Sequence of chain 1.D:
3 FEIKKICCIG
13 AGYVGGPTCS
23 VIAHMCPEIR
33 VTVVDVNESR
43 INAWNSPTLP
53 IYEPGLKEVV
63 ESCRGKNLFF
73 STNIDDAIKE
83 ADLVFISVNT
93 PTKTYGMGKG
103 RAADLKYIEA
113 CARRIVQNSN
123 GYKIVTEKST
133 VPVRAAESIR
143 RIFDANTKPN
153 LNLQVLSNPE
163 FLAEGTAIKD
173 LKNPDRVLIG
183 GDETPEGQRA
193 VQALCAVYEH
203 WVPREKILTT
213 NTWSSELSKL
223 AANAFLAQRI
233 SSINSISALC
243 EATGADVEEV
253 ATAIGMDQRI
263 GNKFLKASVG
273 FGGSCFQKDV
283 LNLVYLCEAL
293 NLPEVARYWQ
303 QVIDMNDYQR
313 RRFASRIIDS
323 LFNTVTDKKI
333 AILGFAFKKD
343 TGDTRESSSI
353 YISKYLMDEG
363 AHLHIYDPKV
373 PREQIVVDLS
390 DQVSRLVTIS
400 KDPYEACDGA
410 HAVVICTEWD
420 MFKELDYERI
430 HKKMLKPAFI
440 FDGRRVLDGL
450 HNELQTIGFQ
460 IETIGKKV

The small molecule below binds the protein below.
Small molecule (SMILES): O=c1ccn([C@@H]2O[C@H](CO[P](=O)(O)O[P](=O)(O)O[C@H]3O[C@H](CO)[C@@H](O)[C@H](O)[C@H]3O)[C@@H](O)[C@H]2O)c(=O)[nH]1

Binding-site contacts:
Ligand atom O2' contacts residue ARG261 of chain 1.C at 2.9 Å (salt-bridge).
Ligand atom O2 contacts residue ARG443 of chain 1.D at 3.5 Å (salt-bridge).
Ligand atom C5' contacts residue LEU164 of chain 1.D at 3.5 Å (hydrophobic).
Ligand atom O2B contacts residue GLU166 of chain 1.D at 3.0 Å (salt-bridge).
Ligand atom O6' contacts residue CYS277 of chain 1.D at 3.4 Å.
Ligand atom C6' contacts residue NAI1 of chain 1.W at 3.2 Å.
Ligand atom C4' contacts residue LEU164 of chain 1.D at 3.3 Å (hydrophobic).
Ligand atom C3' contacts residue PHE163 of chain 1.D at 3.4 Å (hydrophobic).
Ligand atom O4C contacts residue ILE232 of chain 1.D at 3.4 Å.
Ligand atom O4 contacts residue LYS268 of chain 1.D at 3.0 Å (salt-bridge).
Ligand atom O4' contacts residue GLU162 of chain 1.D at 3.4 Å (salt-bridge).
Ligand atom O6' contacts residue ASN225 of chain 1.D at 2.8 Å (h-bond).
Ligand atom O2C contacts residue PHE339 of chain 1.D at 3.5 Å (h-bond).
Ligand atom C4C contacts residue GLY274 of chain 1.D at 3.4 Å.
Ligand atom O2C contacts residue ARG443 of chain 1.D at 2.9 Å (salt-bridge).
Ligand atom O4' contacts residue PHE163 of chain 1.D at 3.1 Å.
Ligand atom O2A contacts residue PHE278 of chain 1.D at 3.4 Å.
Ligand atom C3' contacts residue LEU164 of chain 1.D at 3.2 Å (hydrophobic).
Ligand atom C3C contacts residue PHE339 of chain 1.D at 3.5 Å (hydrophobic).
Ligand atom O3' contacts residue PHE163 of chain 1.D at 2.6 Å (h-bond).
Ligand atom O4' contacts residue NAI1 of chain 1.W at 3.5 Å.
Ligand atom O3' contacts residue ARG261 of chain 1.C at 3.0 Å (salt-bridge).
Ligand atom O3B contacts residue ALA165 of chain 1.D at 3.5 Å.
Ligand atom C1' contacts residue PHE278 of chain 1.D at 3.4 Å (hydrophobic).
Ligand atom O2B contacts residue PHE339 of chain 1.D at 3.5 Å.
Ligand atom C6 contacts residue ILE232 of chain 1.D at 3.5 Å (hydrophobic).
Ligand atom O4C contacts residue PHE273 of chain 1.D at 3.2 Å.
Ligand atom C6' contacts residue CYS277 of chain 1.D at 3.5 Å (hydrophobic).
Ligand atom O4' contacts residue LEU164 of chain 1.D at 2.7 Å (h-bond).
Ligand atom O2 contacts residue SER270 of chain 1.D at 2.7 Å (h-bond).
Ligand atom O4 contacts residue PHE266 of chain 1.D at 3.3 Å.
Ligand atom O2A contacts residue PHE266 of chain 1.D at 3.2 Å.
Ligand atom O3C contacts residue GLY274 of chain 1.D at 3.0 Å (h-bond).
Ligand atom N3 contacts residue LYS268 of chain 1.D at 2.8 Å (salt-bridge).
Ligand atom O6' contacts residue LYS221 of chain 1.D at 2.8 Å (salt-bridge).
Ligand atom O3C contacts residue PHE339 of chain 1.D at 2.7 Å (h-bond).
Ligand atom O3A contacts residue LYS340 of chain 1.D at 3.4 Å (salt-bridge).
Ligand atom O1A contacts residue LYS340 of chain 1.D at 2.8 Å (salt-bridge).
Ligand atom C4' contacts residue LYS221 of chain 1.D at 3.3 Å.
Ligand atom O4' contacts residue LYS221 of chain 1.D at 2.9 Å (salt-bridge).

Sequence of chain 1.C:
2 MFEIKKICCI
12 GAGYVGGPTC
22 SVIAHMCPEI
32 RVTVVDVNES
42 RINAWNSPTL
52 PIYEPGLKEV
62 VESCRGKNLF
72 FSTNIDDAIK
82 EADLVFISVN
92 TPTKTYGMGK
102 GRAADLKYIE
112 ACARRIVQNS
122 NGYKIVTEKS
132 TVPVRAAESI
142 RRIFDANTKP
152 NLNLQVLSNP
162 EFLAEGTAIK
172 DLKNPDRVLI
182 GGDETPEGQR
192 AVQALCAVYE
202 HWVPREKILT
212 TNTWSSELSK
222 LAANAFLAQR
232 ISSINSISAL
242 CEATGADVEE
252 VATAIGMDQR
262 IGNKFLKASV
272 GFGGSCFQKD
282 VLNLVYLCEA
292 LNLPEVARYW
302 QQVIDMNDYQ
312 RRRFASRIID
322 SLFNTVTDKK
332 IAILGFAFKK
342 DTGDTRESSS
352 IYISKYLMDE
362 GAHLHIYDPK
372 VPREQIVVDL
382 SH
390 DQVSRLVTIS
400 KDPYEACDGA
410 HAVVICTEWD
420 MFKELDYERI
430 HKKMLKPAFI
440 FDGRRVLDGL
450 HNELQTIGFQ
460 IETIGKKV